A protein and the small-molecule ligand that binds it are described below.
Small molecule (SMILES): CC(=O)N[C@@H]1[C@@H](O)[C@H](O)[C@@H](CO)O[C@H]1O

Binding-site contacts:
Ligand atom C8 contacts residue LEU263 of chain 1.B at 4.4 Å (hydrophobic).
Ligand atom C7 contacts residue ASN16 of chain 1.B at 4.0 Å.
Ligand atom O5 contacts residue ASN16 of chain 1.B at 3.6 Å.
Ligand atom C8 contacts residue MET264 of chain 1.B at 4.5 Å (hydrophobic).
Ligand atom N2 contacts residue ASN16 of chain 1.B at 4.0 Å.
Ligand atom C1 contacts residue ASN16 of chain 1.B at 3.2 Å.
Ligand atom O7 contacts residue ASN16 of chain 1.B at 3.9 Å.
Ligand atom C2 contacts residue ASN16 of chain 1.B at 3.9 Å.
Ligand atom C1 contacts residue HIS136 of chain 1.B at 4.4 Å.

Sequence of chain 1.B:
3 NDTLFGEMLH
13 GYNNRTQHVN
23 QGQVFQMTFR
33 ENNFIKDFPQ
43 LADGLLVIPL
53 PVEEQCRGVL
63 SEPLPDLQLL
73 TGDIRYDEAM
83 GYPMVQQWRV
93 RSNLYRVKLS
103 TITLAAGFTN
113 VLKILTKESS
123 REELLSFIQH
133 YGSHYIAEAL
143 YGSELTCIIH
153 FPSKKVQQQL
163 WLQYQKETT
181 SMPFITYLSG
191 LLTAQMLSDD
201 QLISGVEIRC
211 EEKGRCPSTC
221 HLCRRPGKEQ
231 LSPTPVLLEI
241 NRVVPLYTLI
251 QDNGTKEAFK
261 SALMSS